Sequence of chain 1.A:
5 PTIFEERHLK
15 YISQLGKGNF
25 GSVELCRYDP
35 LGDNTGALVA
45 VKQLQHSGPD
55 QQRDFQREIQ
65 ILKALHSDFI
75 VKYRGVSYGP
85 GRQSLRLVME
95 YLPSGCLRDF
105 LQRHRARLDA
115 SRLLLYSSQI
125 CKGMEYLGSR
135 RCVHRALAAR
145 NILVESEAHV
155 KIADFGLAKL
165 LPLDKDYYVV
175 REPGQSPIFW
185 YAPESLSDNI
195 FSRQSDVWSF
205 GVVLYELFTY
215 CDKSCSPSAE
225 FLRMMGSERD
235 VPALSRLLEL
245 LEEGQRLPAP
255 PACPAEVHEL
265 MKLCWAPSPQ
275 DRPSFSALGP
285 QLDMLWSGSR

Binding-site contacts:
Ligand atom C7 contacts residue MET228 of chain 1.A at 4.3 Å (hydrophobic).
Ligand atom C1 contacts residue LEU245 of chain 1.A at 4.0 Å (hydrophobic).
Ligand atom C7 contacts residue LEU241 of chain 1.A at 4.0 Å (hydrophobic).
Ligand atom C4 contacts residue LEU245 of chain 1.A at 3.9 Å (hydrophobic).
Ligand atom C7 contacts residue PRO221 of chain 1.A at 4.2 Å (hydrophobic).
Ligand atom C5 contacts residue MET228 of chain 1.A at 3.8 Å (hydrophobic).
Ligand atom C1 contacts residue LEU251 of chain 1.A at 3.9 Å (hydrophobic).
Ligand atom C5 contacts residue LEU251 of chain 1.A at 4.3 Å (hydrophobic).
Ligand atom C1 contacts residue ARG250 of chain 1.A at 4.1 Å.
Ligand atom C6 contacts residue LEU241 of chain 1.A at 4.0 Å (hydrophobic).
Ligand atom C1 contacts residue TRP202 of chain 1.A at 4.2 Å (hydrophobic).
Ligand atom N2 contacts residue ARG250 of chain 1.A at 4.3 Å.
Ligand atom C1 contacts residue TRP269 of chain 1.A at 4.2 Å (hydrophobic).
Ligand atom C2 contacts residue LEU245 of chain 1.A at 4.1 Å (hydrophobic).
Ligand atom C3 contacts residue PHE183 of chain 1.A at 4.1 Å (hydrophobic).
Ligand atom N2 contacts residue VAL206 of chain 1.A at 4.2 Å.
Ligand atom C3 contacts residue LEU241 of chain 1.A at 4.1 Å (hydrophobic).
Ligand atom C2 contacts residue LEU241 of chain 1.A at 4.2 Å (hydrophobic).
Ligand atom C7 contacts residue LEU251 of chain 1.A at 4.0 Å (hydrophobic).
Ligand atom O1 contacts residue LEU245 of chain 1.A at 4.3 Å.
Ligand atom C3 contacts residue LEU251 of chain 1.A at 3.8 Å (hydrophobic).
Ligand atom N2 contacts residue LEU245 of chain 1.A at 4.5 Å.
Ligand atom C6 contacts residue PRO221 of chain 1.A at 3.7 Å (hydrophobic).
Ligand atom N1 contacts residue LEU251 of chain 1.A at 4.0 Å.
Ligand atom C6 contacts residue LEU251 of chain 1.A at 3.8 Å (hydrophobic).
Ligand atom C2 contacts residue LEU251 of chain 1.A at 3.7 Å (hydrophobic).
Ligand atom N2 contacts residue LEU251 of chain 1.A at 4.4 Å.
Ligand atom C6 contacts residue PHE183 of chain 1.A at 3.8 Å (hydrophobic).
Ligand atom C7 contacts residue PHE225 of chain 1.A at 3.9 Å (hydrophobic).
Ligand atom C4 contacts residue LEU241 of chain 1.A at 4.2 Å (hydrophobic).
Ligand atom C6 contacts residue PHE225 of chain 1.A at 4.1 Å (hydrophobic).
Ligand atom O1 contacts residue TRP269 of chain 1.A at 3.9 Å.
Ligand atom O1 contacts residue ARG250 of chain 1.A at 3.2 Å.
Ligand atom O1 contacts residue LEU251 of chain 1.A at 2.9 Å (h-bond).
Ligand atom C4 contacts residue LEU251 of chain 1.A at 3.8 Å (hydrophobic).
Ligand atom N1 contacts residue LEU245 of chain 1.A at 3.8 Å.
Ligand atom N2 contacts residue TRP269 of chain 1.A at 3.4 Å.
Ligand atom N2 contacts residue TRP202 of chain 1.A at 3.4 Å.
Ligand atom C4 contacts residue ARG250 of chain 1.A at 4.1 Å.
Ligand atom C5 contacts residue LEU241 of chain 1.A at 4.1 Å (hydrophobic).

A small-molecule ligand and the protein it binds are described below.
Small molecule (SMILES): NC(=O)Nc1ccccc1